The protein below binds the small molecule below.
Small molecule (SMILES): CC(=O)N[C@@H]1[C@@H](O)[C@H](O)[C@@H](CO)O[C@H]1O

Sequence of chain 1.A:
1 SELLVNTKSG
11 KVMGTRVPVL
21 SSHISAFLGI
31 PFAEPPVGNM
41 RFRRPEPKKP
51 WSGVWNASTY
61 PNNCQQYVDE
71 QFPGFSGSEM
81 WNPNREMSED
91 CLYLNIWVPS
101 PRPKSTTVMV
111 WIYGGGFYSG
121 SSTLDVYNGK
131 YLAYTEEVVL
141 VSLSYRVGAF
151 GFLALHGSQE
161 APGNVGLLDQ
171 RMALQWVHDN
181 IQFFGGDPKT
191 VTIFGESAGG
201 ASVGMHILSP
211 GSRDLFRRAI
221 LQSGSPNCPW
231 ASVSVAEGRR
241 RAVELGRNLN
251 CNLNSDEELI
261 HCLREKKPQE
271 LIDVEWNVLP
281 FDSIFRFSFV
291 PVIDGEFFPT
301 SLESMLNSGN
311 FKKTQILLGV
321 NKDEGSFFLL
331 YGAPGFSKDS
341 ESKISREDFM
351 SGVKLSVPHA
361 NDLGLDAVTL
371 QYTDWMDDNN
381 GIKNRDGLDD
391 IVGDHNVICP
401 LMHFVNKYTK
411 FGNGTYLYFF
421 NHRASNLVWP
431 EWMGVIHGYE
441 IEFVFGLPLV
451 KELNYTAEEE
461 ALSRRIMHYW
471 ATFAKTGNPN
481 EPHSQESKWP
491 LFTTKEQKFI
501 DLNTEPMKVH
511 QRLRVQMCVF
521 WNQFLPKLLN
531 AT

Binding-site contacts:
Ligand atom C5 contacts residue ASN56 of chain 1.A at 3.1 Å.
Ligand atom N2 contacts residue THR59 of chain 1.A at 4.3 Å.
Ligand atom C2 contacts residue ASN56 of chain 1.A at 2.9 Å.
Ligand atom O5 contacts residue ASN56 of chain 1.A at 2.2 Å (h-bond).
Ligand atom C2 contacts residue SER58 of chain 1.A at 3.5 Å.
Ligand atom N2 contacts residue SER58 of chain 1.A at 4.0 Å.
Ligand atom C1 contacts residue ASN56 of chain 1.A at 1.5 Å.
Ligand atom O6 contacts residue ASN56 of chain 1.A at 4.1 Å.
Ligand atom O7 contacts residue THR59 of chain 1.A at 4.2 Å.
Ligand atom C1 contacts residue SER58 of chain 1.A at 3.2 Å.
Ligand atom C4 contacts residue ASN56 of chain 1.A at 4.1 Å.
Ligand atom C7 contacts residue THR59 of chain 1.A at 4.2 Å.
Ligand atom C6 contacts residue ASN56 of chain 1.A at 4.1 Å.
Ligand atom C3 contacts residue ASN56 of chain 1.A at 3.9 Å.
Ligand atom O5 contacts residue SER58 of chain 1.A at 3.7 Å.
Ligand atom N2 contacts residue ASN56 of chain 1.A at 3.3 Å (h-bond).